The protein below binds the small molecule below.
Small molecule (SMILES): CC(=O)N[C@H]1[C@H](O[C@H]2[C@H](O)[C@@H](NC(C)=O)CO[C@@H]2CO)O[C@H](CO)[C@@H](O[C@@H]2O[C@H](CO[C@H]3O[C@H](CO[C@H]4O[C@H](CO)[C@@H](O)[C@H](O)[C@@H]4O)[C@@H](O)[C@H](O[C@H]4O[C@H](CO)[C@@H](O)[C@H](O)[C@@H]4O)[C@@H]3O)[C@@H](O)[C@H](O[C@H]3O[C@H](CO)[C@@H](O)[C@H](O)[C@@H]3O)[C@@H]2O)[C@@H]1O

Binding-site contacts:
Ligand atom C7 contacts residue ASN83 of chain 1.B at 3.2 Å.
Ligand atom C4 contacts residue ASN83 of chain 1.B at 4.1 Å.
Ligand atom C2 contacts residue ASN83 of chain 1.B at 2.3 Å.
Ligand atom O5 contacts residue ASN83 of chain 1.B at 2.4 Å (h-bond).
Ligand atom C3 contacts residue ASN83 of chain 1.B at 3.7 Å.
Ligand atom C5 contacts residue ASN83 of chain 1.B at 3.6 Å.
Ligand atom C1 contacts residue ASN83 of chain 1.B at 1.4 Å.
Ligand atom N2 contacts residue ASN83 of chain 1.B at 2.8 Å (h-bond).
Ligand atom O7 contacts residue ASN83 of chain 1.B at 3.2 Å (h-bond).
Ligand atom C8 contacts residue ASN83 of chain 1.B at 4.3 Å.

Sequence of chain 1.B:
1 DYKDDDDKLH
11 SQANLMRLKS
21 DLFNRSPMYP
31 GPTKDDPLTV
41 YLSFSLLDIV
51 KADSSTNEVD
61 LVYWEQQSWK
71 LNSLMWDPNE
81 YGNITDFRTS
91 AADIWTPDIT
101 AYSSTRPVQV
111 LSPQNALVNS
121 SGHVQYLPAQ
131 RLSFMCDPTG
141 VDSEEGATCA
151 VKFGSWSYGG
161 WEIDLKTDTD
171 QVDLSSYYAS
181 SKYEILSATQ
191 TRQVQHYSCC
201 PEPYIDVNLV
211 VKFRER